Sequence of chain 5.D:
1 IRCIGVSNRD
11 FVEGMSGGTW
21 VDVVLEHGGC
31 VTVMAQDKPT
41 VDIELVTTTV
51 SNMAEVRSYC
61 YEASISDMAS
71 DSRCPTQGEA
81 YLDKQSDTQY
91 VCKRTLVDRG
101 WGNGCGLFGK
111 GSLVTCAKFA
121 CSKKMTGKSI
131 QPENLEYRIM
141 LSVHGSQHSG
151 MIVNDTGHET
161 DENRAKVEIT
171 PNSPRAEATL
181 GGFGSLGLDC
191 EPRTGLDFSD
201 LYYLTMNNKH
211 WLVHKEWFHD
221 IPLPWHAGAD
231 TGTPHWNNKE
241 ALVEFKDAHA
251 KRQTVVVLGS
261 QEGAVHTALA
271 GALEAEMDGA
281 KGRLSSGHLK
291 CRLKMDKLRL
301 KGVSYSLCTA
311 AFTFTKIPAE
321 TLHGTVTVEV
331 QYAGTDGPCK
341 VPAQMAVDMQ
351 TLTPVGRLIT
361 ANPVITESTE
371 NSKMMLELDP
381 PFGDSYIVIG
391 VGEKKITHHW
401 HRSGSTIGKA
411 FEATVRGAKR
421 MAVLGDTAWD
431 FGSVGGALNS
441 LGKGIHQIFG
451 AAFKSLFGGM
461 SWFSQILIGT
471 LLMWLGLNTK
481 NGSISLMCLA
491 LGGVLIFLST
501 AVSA

This protein binds this small molecule.
Small molecule (SMILES): CC(=O)N[C@@H]1[C@@H](O)[C@H](O)[C@@H](CO)O[C@H]1O

Binding-site contacts:
Ligand atom C2 contacts residue HIS158 of chain 5.D at 3.7 Å.
Ligand atom O5 contacts residue ASN154 of chain 5.D at 2.4 Å (h-bond).
Ligand atom C8 contacts residue VAL153 of chain 5.D at 3.2 Å (hydrophobic).
Ligand atom C8 contacts residue ASN154 of chain 5.D at 3.1 Å.
Ligand atom O7 contacts residue ASN154 of chain 5.D at 4.2 Å.
Ligand atom O7 contacts residue SER149 of chain 5.D at 3.4 Å (h-bond).
Ligand atom C7 contacts residue VAL153 of chain 5.D at 3.6 Å (hydrophobic).
Ligand atom N2 contacts residue ASN154 of chain 5.D at 2.8 Å (h-bond).
Ligand atom O6 contacts residue ASN154 of chain 5.D at 4.2 Å.
Ligand atom O3 contacts residue HIS148 of chain 5.D at 3.7 Å.
Ligand atom C2 contacts residue ASN154 of chain 5.D at 2.5 Å.
Ligand atom C6 contacts residue HIS158 of chain 5.D at 4.3 Å.
Ligand atom C6 contacts residue GLY157 of chain 5.D at 3.9 Å.
Ligand atom C3 contacts residue HIS158 of chain 5.D at 4.4 Å.
Ligand atom C3 contacts residue ASN154 of chain 5.D at 3.8 Å.
Ligand atom O7 contacts residue VAL153 of chain 5.D at 3.3 Å.
Ligand atom O7 contacts residue GLY150 of chain 5.D at 3.4 Å.
Ligand atom C7 contacts residue ASN154 of chain 5.D at 3.2 Å.
Ligand atom C1 contacts residue ASN154 of chain 5.D at 1.4 Å.
Ligand atom C4 contacts residue HIS158 of chain 5.D at 4.1 Å.
Ligand atom C5 contacts residue ASN154 of chain 5.D at 3.7 Å.
Ligand atom C7 contacts residue SER149 of chain 5.D at 4.4 Å.
Ligand atom O5 contacts residue HIS158 of chain 5.D at 3.5 Å.
Ligand atom C1 contacts residue HIS158 of chain 5.D at 3.9 Å.
Ligand atom O6 contacts residue HIS158 of chain 5.D at 4.2 Å.
Ligand atom O6 contacts residue GLY157 of chain 5.D at 3.1 Å.
Ligand atom C4 contacts residue ASN154 of chain 5.D at 4.3 Å.
Ligand atom C5 contacts residue HIS158 of chain 5.D at 4.2 Å.